Binding-site contacts:
Ligand atom C6 contacts residue ASN342 of chain 1.CA at 3.9 Å.
Ligand atom C6 contacts residue ASP385 of chain 1.CA at 4.0 Å.
Ligand atom C1 contacts residue ASP385 of chain 1.CA at 3.4 Å.
Ligand atom O5 contacts residue ASN342 of chain 1.CA at 4.1 Å.
Ligand atom C5 contacts residue ASP385 of chain 1.CA at 3.7 Å.
Ligand atom C7 contacts residue ASN355 of chain 1.CA at 3.2 Å.
Ligand atom C4 contacts residue ASN355 of chain 1.CA at 4.3 Å.
Ligand atom O7 contacts residue ASP122 of chain 1.R at 4.3 Å.
Ligand atom O6 contacts residue ASP385 of chain 1.CA at 4.5 Å.
Ligand atom C8 contacts residue ASP122 of chain 1.R at 3.2 Å.
Ligand atom C3 contacts residue ASN355 of chain 1.CA at 3.8 Å.
Ligand atom N2 contacts residue ASN355 of chain 1.CA at 2.9 Å (h-bond).
Ligand atom O7 contacts residue ASN355 of chain 1.CA at 3.1 Å.
Ligand atom C2 contacts residue ASN355 of chain 1.CA at 2.5 Å.
Ligand atom O5 contacts residue ASP385 of chain 1.CA at 3.6 Å (salt-bridge).
Ligand atom C7 contacts residue ASP122 of chain 1.R at 4.1 Å.
Ligand atom C1 contacts residue ASN355 of chain 1.CA at 1.4 Å.
Ligand atom C5 contacts residue ASN355 of chain 1.CA at 3.7 Å.
Ligand atom O5 contacts residue ASN355 of chain 1.CA at 2.4 Å (h-bond).
Ligand atom C8 contacts residue ASN355 of chain 1.CA at 4.4 Å.

The protein below binds the small molecule below.
Small molecule (SMILES): CC(=O)N[C@@H]1[C@@H](O)[C@H](O)[C@@H](CO)O[C@H]1O

Sequence of chain 1.R:
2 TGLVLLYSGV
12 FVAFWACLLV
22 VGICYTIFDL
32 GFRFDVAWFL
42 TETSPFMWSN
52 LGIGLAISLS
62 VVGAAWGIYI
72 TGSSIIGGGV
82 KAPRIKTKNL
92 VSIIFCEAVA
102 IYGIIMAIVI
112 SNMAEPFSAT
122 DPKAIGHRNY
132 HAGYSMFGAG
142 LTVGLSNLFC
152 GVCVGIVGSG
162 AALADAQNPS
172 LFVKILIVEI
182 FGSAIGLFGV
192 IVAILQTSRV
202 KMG

Sequence of chain 1.CA:
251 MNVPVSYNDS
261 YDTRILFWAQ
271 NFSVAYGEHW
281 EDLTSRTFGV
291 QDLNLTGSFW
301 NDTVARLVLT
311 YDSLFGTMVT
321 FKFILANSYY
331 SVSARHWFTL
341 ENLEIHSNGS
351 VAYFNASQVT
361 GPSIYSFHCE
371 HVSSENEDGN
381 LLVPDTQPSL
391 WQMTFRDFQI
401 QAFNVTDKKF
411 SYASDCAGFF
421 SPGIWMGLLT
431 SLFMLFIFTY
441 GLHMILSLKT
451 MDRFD